Sequence of chain 1.B:
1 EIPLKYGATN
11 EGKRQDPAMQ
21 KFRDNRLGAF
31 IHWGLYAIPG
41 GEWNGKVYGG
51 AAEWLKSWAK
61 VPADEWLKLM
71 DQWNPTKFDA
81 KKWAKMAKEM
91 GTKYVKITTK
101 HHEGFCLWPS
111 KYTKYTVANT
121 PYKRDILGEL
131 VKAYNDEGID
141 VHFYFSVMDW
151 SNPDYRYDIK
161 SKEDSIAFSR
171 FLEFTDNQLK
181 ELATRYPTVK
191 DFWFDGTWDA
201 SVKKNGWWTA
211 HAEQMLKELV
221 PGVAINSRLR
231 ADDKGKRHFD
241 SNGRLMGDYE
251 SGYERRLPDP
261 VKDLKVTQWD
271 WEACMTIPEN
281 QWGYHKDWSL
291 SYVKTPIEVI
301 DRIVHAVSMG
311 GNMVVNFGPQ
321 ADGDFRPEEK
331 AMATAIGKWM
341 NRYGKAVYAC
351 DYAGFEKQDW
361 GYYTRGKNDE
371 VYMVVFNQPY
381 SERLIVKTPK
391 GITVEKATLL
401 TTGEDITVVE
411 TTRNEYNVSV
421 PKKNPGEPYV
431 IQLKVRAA

Binding-site contacts:
Ligand atom CAN contacts residue TRP198 of chain 1.B at 3.5 Å (hydrophobic).
Ligand atom CAB contacts residue GLU53 of chain 1.B at 3.3 Å.
Ligand atom NAD contacts residue ASP195 of chain 1.B at 2.7 Å (salt-bridge).
Ligand atom CAE contacts residue TRP282 of chain 1.B at 3.8 Å (hydrophobic).
Ligand atom CAA contacts residue HIS32 of chain 1.B at 3.5 Å.
Ligand atom CAA contacts residue GLU53 of chain 1.B at 4.0 Å.
Ligand atom CAB contacts residue HIS101 of chain 1.B at 4.0 Å.
Ligand atom CAC contacts residue TRP54 of chain 1.B at 4.2 Å (hydrophobic).
Ligand atom CAN contacts residue TRP54 of chain 1.B at 4.0 Å (hydrophobic).
Ligand atom CAC contacts residue HIS102 of chain 1.B at 4.2 Å.
Ligand atom OAH contacts residue ASP195 of chain 1.B at 3.3 Å (salt-bridge).
Ligand atom CAF contacts residue TYR144 of chain 1.B at 4.4 Å (hydrophobic).
Ligand atom CAA contacts residue ASP195 of chain 1.B at 4.0 Å.
Ligand atom OAG contacts residue HIS101 of chain 1.B at 3.1 Å (h-bond).
Ligand atom OAH contacts residue HIS32 of chain 1.B at 2.8 Å (h-bond).
Ligand atom CAC contacts residue ASP195 of chain 1.B at 3.4 Å.
Ligand atom CAB contacts residue ASP195 of chain 1.B at 4.3 Å.
Ligand atom CAA contacts residue TRP282 of chain 1.B at 3.7 Å (hydrophobic).
Ligand atom CAM contacts residue TRP54 of chain 1.B at 4.0 Å (hydrophobic).
Ligand atom OAG contacts residue HIS102 of chain 1.B at 4.0 Å.
Ligand atom OAG contacts residue TRP54 of chain 1.B at 3.3 Å (h-bond).
Ligand atom CAE contacts residue HIS32 of chain 1.B at 4.4 Å.
Ligand atom CAE contacts residue ASP195 of chain 1.B at 3.7 Å.
Ligand atom OAH contacts residue HIS101 of chain 1.B at 2.8 Å (h-bond).
Ligand atom CAE contacts residue GLU254 of chain 1.B at 4.2 Å.
Ligand atom OAG contacts residue TRP282 of chain 1.B at 4.3 Å.
Ligand atom CAM contacts residue TRP198 of chain 1.B at 3.7 Å (hydrophobic).
Ligand atom CAI contacts residue TRP54 of chain 1.B at 4.1 Å (hydrophobic).
Ligand atom OAG contacts residue GLU53 of chain 1.B at 2.8 Å (salt-bridge).
Ligand atom CAF contacts residue HIS32 of chain 1.B at 4.2 Å.
Ligand atom CAF contacts residue TRP282 of chain 1.B at 4.0 Å (hydrophobic).
Ligand atom CAF contacts residue TRP193 of chain 1.B at 3.6 Å (hydrophobic).
Ligand atom CAF contacts residue ASP195 of chain 1.B at 3.9 Å.
Ligand atom CAI contacts residue ASP195 of chain 1.B at 4.4 Å.
Ligand atom CAN contacts residue HIS102 of chain 1.B at 4.2 Å.
Ligand atom CAB contacts residue TRP282 of chain 1.B at 3.8 Å (hydrophobic).
Ligand atom CAA contacts residue HIS101 of chain 1.B at 3.9 Å.
Ligand atom CAF contacts residue GLU254 of chain 1.B at 4.1 Å.
Ligand atom CAB contacts residue TRP54 of chain 1.B at 4.1 Å (hydrophobic).
Ligand atom OAH contacts residue TYR144 of chain 1.B at 3.5 Å (h-bond).

A small-molecule ligand and the protein it binds are described below.
Small molecule (SMILES): COc1ccc([C@@H]2N[C@@H](C)[C@@H](O)[C@H]2O)cc1